Sequence of chain 1.A:
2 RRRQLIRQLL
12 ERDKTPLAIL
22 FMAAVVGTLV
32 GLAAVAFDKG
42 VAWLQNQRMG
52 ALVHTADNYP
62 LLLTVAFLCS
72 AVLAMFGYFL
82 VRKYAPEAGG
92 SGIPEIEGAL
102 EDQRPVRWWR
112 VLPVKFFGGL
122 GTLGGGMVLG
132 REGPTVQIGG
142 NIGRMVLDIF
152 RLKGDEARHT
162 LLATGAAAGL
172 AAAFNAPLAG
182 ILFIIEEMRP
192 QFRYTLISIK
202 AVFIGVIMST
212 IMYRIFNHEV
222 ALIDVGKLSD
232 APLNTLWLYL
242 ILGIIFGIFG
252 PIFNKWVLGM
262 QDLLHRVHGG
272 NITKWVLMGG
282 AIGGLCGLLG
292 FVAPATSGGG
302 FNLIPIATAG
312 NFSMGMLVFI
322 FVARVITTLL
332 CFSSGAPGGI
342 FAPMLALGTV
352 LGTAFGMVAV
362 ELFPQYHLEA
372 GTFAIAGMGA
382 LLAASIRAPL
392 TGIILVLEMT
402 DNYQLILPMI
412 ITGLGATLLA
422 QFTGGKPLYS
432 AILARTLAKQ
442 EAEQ

A small-molecule ligand and the protein it binds are described below.
Small molecule (SMILES): OC[C@H]1O[C@H](O[C@H]2[C@H](O)[C@@H](O)[C@@H](O)O[C@@H]2CO)[C@H](O)[C@@H](O)[C@@H]1O

Sequence of chain 1.B:
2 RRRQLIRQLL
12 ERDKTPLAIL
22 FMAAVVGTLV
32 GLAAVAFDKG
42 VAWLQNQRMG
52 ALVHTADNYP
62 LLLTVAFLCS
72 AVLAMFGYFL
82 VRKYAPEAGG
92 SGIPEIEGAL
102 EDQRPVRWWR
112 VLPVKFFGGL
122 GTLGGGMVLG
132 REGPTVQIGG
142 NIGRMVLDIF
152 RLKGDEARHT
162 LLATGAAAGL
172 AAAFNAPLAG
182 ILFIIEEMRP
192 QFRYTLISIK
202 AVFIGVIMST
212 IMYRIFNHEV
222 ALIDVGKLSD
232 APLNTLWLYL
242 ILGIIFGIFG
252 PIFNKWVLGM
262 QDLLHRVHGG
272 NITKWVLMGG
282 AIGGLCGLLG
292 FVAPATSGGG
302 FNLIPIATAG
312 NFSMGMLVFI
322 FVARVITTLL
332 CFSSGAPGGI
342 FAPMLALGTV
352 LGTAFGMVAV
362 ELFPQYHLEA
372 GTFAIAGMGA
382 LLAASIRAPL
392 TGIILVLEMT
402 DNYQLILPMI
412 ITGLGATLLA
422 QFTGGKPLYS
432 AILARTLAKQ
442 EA

Binding-site contacts:
Ligand atom C1 contacts residue ASP14 of chain 1.B at 4.1 Å.
Ligand atom O5 contacts residue LYS15 of chain 1.B at 3.9 Å.
Ligand atom O6 contacts residue PHE193 of chain 1.A at 4.0 Å.
Ligand atom C2 contacts residue GLU157 of chain 1.B at 3.2 Å.
Ligand atom O2 contacts residue ILE198 of chain 1.B at 3.1 Å (h-bond).
Ligand atom C2 contacts residue LYS15 of chain 1.B at 4.1 Å.
Ligand atom C2 contacts residue THR16 of chain 1.B at 3.8 Å.
Ligand atom C6 contacts residue GLN192 of chain 1.A at 3.6 Å.
Ligand atom O6 contacts residue ARG13 of chain 1.B at 3.2 Å.
Ligand atom O3 contacts residue PRO17 of chain 1.B at 3.5 Å.
Ligand atom O3 contacts residue ILE200 of chain 1.B at 3.3 Å (h-bond).
Ligand atom O3 contacts residue ILE198 of chain 1.B at 3.0 Å (h-bond).
Ligand atom O3 contacts residue GLU157 of chain 1.B at 2.4 Å (salt-bridge).
Ligand atom O5 contacts residue ASP14 of chain 1.B at 3.4 Å (salt-bridge).
Ligand atom C6 contacts residue ASP14 of chain 1.B at 3.9 Å.
Ligand atom O2 contacts residue SER199 of chain 1.B at 3.7 Å.
Ligand atom C3 contacts residue SER199 of chain 1.B at 4.1 Å.
Ligand atom C5 contacts residue GLU12 of chain 1.B at 4.1 Å.
Ligand atom O6 contacts residue GLU12 of chain 1.B at 2.8 Å (salt-bridge).
Ligand atom O5 contacts residue TYR195 of chain 1.B at 3.6 Å.
Ligand atom O3 contacts residue SER199 of chain 1.B at 2.9 Å.
Ligand atom C4 contacts residue LYS15 of chain 1.B at 4.1 Å.
Ligand atom O1 contacts residue GLN192 of chain 1.A at 3.2 Å (h-bond).
Ligand atom C6 contacts residue GLU12 of chain 1.B at 2.8 Å.
Ligand atom C3 contacts residue GLU157 of chain 1.B at 2.9 Å.
Ligand atom O2 contacts residue LEU197 of chain 1.B at 4.3 Å.
Ligand atom O2 contacts residue THR16 of chain 1.B at 3.5 Å (h-bond).
Ligand atom O3 contacts residue LYS15 of chain 1.B at 3.9 Å.
Ligand atom C1 contacts residue GLN192 of chain 1.A at 3.5 Å.
Ligand atom C3 contacts residue ILE198 of chain 1.B at 3.3 Å (hydrophobic).
Ligand atom O6 contacts residue ASP14 of chain 1.B at 3.0 Å (salt-bridge).
Ligand atom C6 contacts residue ARG13 of chain 1.B at 3.6 Å.
Ligand atom C5 contacts residue GLN192 of chain 1.A at 3.9 Å.
Ligand atom O5 contacts residue GLN192 of chain 1.A at 3.2 Å (h-bond).
Ligand atom O2 contacts residue GLU157 of chain 1.B at 2.4 Å (salt-bridge).
Ligand atom O2 contacts residue THR196 of chain 1.B at 3.9 Å.
Ligand atom C1 contacts residue LYS15 of chain 1.B at 4.2 Å.
Ligand atom C2 contacts residue ILE198 of chain 1.B at 3.4 Å (hydrophobic).
Ligand atom O3 contacts residue THR16 of chain 1.B at 4.1 Å.
Ligand atom C5 contacts residue TYR195 of chain 1.B at 3.8 Å (hydrophobic).